Binding-site contacts:
Ligand atom O3 contacts residue ARG103 of chain 4.A at 2.9 Å (salt-bridge).
Ligand atom C6 contacts residue ARG43 of chain 4.A at 4.2 Å.
Ligand atom C contacts residue GLU66 of chain 4.A at 4.0 Å.
Ligand atom C4 contacts residue ARG103 of chain 4.A at 3.8 Å.
Ligand atom C4 contacts residue HIS58 of chain 4.A at 3.9 Å.
Ligand atom O4 contacts residue GLU102 of chain 4.A at 2.5 Å (salt-bridge).
Ligand atom C1 contacts residue HIS58 of chain 4.A at 3.6 Å.
Ligand atom O3 contacts residue TYR67 of chain 4.A at 3.7 Å.
Ligand atom C3 contacts residue ARG103 of chain 4.A at 4.0 Å.
Ligand atom C4 contacts residue GLU102 of chain 4.A at 3.3 Å.
Ligand atom C3 contacts residue TYR67 of chain 4.A at 4.1 Å (hydrophobic).
Ligand atom C2 contacts residue TYR67 of chain 4.A at 4.4 Å (hydrophobic).
Ligand atom C2 contacts residue HIS58 of chain 4.A at 4.1 Å.
Ligand atom C6 contacts residue HIS58 of chain 4.A at 3.3 Å.
Ligand atom C5 contacts residue GLU102 of chain 4.A at 3.4 Å.
Ligand atom C3 contacts residue HIS58 of chain 4.A at 4.1 Å.
Ligand atom C5 contacts residue HIS58 of chain 4.A at 3.6 Å.
Ligand atom C2 contacts residue GLU66 of chain 4.A at 3.9 Å.
Ligand atom C5 contacts residue ARG43 of chain 4.A at 3.6 Å.
Ligand atom C1 contacts residue GLU66 of chain 4.A at 4.4 Å.
Ligand atom O4 contacts residue ARG103 of chain 4.A at 3.0 Å (salt-bridge).
Ligand atom C contacts residue HIS58 of chain 4.A at 3.9 Å.

Sequence of chain 4.A:
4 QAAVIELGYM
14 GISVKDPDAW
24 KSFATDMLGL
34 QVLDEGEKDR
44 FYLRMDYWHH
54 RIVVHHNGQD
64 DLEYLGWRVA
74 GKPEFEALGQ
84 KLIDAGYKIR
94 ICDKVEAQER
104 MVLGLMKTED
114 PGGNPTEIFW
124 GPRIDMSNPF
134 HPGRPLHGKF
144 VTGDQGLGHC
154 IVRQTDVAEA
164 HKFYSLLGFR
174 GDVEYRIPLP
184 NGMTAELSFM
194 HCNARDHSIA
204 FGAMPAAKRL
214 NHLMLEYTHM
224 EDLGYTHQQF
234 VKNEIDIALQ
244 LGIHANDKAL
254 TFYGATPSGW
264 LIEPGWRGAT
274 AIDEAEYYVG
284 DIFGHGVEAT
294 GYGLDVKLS

A protein and the small-molecule ligand that binds it are described below.
Small molecule (SMILES): Cc1ccc(O)c(O)c1